Sequence of chain 24.A:
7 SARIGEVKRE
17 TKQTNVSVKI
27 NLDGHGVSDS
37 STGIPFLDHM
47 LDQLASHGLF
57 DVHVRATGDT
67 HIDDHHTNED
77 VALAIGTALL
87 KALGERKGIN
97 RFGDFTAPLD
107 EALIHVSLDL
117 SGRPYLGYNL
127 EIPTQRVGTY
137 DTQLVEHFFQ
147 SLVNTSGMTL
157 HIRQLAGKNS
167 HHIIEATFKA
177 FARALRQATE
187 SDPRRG

Sequence of chain 6.A:
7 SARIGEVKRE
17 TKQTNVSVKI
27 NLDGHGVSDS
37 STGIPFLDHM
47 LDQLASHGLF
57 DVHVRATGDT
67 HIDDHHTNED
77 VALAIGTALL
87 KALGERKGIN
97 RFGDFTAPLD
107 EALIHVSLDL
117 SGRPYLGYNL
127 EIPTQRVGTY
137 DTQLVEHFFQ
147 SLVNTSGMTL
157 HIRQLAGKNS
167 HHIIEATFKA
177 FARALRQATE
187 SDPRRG

Sequence of chain 2.A:
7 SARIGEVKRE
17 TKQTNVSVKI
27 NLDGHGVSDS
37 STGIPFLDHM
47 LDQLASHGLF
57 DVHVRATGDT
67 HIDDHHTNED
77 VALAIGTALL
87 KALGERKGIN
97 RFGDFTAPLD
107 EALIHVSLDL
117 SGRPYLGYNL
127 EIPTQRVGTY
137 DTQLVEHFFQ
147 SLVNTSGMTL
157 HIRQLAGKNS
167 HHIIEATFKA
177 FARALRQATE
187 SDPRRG

Binding-site contacts:
Ligand atom O6 contacts residue IYP1 of chain 24.E at 0.1 Å (h-bond).
Ligand atom O3 contacts residue IYP1 of chain 24.E at 0.2 Å (h-bond).
Ligand atom C1 contacts residue IYP1 of chain 24.E at 0.1 Å.
Ligand atom C2 contacts residue IYP1 of chain 24.E at 0.5 Å.
Ligand atom N3 contacts residue MN1 of chain 24.B at 2.3 Å.
Ligand atom O4 contacts residue IYP1 of chain 24.E at 0.3 Å (h-bond).
Ligand atom N1 contacts residue HIS167 of chain 2.A at 3.2 Å (h-bond).
Ligand atom O1 contacts residue GLU171 of chain 2.A at 2.6 Å (salt-bridge).
Ligand atom N1 contacts residue GLU171 of chain 2.A at 3.1 Å (salt-bridge).
Ligand atom O2 contacts residue EDO1 of chain 24.F at 2.9 Å (h-bond).
Ligand atom C5 contacts residue IYP1 of chain 24.E at 0.6 Å.
Ligand atom O4 contacts residue GLN49 of chain 2.A at 2.9 Å (h-bond).
Ligand atom C6 contacts residue HIS71 of chain 24.A at 3.1 Å.
Ligand atom O2 contacts residue ARG119 of chain 6.A at 3.3 Å (salt-bridge).
Ligand atom C2 contacts residue EDO1 of chain 24.F at 3.2 Å.
Ligand atom C1 contacts residue GLU171 of chain 2.A at 3.2 Å.
Ligand atom N3 contacts residue IYP1 of chain 24.E at 0.9 Å.
Ligand atom C3 contacts residue GLU171 of chain 2.A at 3.3 Å.
Ligand atom O6 contacts residue ARG97 of chain 6.A at 3.0 Å (salt-bridge).
Ligand atom N1 contacts residue HIS72 of chain 24.A at 3.1 Å (h-bond).
Ligand atom O4 contacts residue HIS53 of chain 2.A at 2.9 Å (h-bond).
Ligand atom N3 contacts residue HIS71 of chain 24.A at 3.2 Å (h-bond).
Ligand atom C6 contacts residue MN1 of chain 24.C at 3.2 Å.
Ligand atom O2 contacts residue IYP1 of chain 24.E at 1.9 Å.
Ligand atom C3 contacts residue IYP1 of chain 24.E at 0.3 Å.
Ligand atom P6 contacts residue IYP1 of chain 24.E at 0.1 Å.
Ligand atom C4 contacts residue MN1 of chain 24.C at 3.0 Å.
Ligand atom C6 contacts residue IYP1 of chain 24.E at 0.8 Å.
Ligand atom N1 contacts residue IYP1 of chain 24.E at 0.4 Å (h-bond).
Ligand atom N3 contacts residue GLU75 of chain 24.A at 3.3 Å (salt-bridge).
Ligand atom O5 contacts residue ARG97 of chain 6.A at 2.8 Å (salt-bridge).
Ligand atom N1 contacts residue MN1 of chain 24.C at 2.2 Å.
Ligand atom O1 contacts residue IYP1 of chain 24.E at 0.2 Å (h-bond).
Ligand atom O6 contacts residue LYS175 of chain 2.A at 2.9 Å (salt-bridge).
Ligand atom C6 contacts residue MN1 of chain 24.B at 3.1 Å.
Ligand atom O5 contacts residue IYP1 of chain 24.E at 0.1 Å (h-bond).
Ligand atom O1 contacts residue MN1 of chain 24.C at 2.5 Å.
Ligand atom C3 contacts residue MN1 of chain 24.C at 3.2 Å.
Ligand atom O1 contacts residue HIS45 of chain 2.A at 3.2 Å.
Ligand atom C4 contacts residue IYP1 of chain 24.E at 0.5 Å.

The small molecule below binds the protein below.
Small molecule (SMILES): O=P(O)(O)OC[C@H](O)[C@@H](O)c1cnc[nH]1